Sequence of chain 1.B:
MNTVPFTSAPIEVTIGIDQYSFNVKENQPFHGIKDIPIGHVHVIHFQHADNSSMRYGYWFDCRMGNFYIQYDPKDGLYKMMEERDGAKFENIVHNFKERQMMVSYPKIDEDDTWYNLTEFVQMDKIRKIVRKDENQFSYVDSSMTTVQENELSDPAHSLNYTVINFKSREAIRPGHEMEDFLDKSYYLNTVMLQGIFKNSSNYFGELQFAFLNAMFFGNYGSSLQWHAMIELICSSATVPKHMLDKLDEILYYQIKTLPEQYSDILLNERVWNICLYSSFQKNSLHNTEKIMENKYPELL

The small molecule below binds the protein below.
Small molecule (SMILES): CCOC(=O)c1cn[nH]c1C(F)(F)F

Binding-site contacts:
Ligand atom C4 contacts residue PHE124 of chain 1.B at 3.6 Å (hydrophobic).
Ligand atom N contacts residue GLY213 of chain 1.B at 3.6 Å.
Ligand atom C5 contacts residue GLU214 of chain 1.B at 3.8 Å.
Ligand atom C3 contacts residue LYS129 of chain 1.B at 2.7 Å.
Ligand atom F contacts residue GLN126 of chain 1.B at 3.6 Å.
Ligand atom C contacts residue LYS129 of chain 1.B at 3.8 Å.
Ligand atom F1 contacts residue LYS129 of chain 1.B at 2.5 Å.
Ligand atom F2 contacts residue GLU214 of chain 1.B at 3.0 Å.
Ligand atom C1 contacts residue GLU214 of chain 1.B at 2.7 Å.
Ligand atom F contacts residue ILE130 of chain 1.B at 3.3 Å.
Ligand atom O contacts residue LYS129 of chain 1.B at 3.6 Å.
Ligand atom F contacts residue LYS129 of chain 1.B at 3.8 Å.
Ligand atom N1 contacts residue VAL125 of chain 1.B at 3.4 Å.
Ligand atom N1 contacts residue GLN126 of chain 1.B at 3.2 Å (h-bond).
Ligand atom F2 contacts residue PHE217 of chain 1.B at 3.7 Å.
Ligand atom C4 contacts residue ASN210 of chain 1.B at 3.3 Å.
Ligand atom O contacts residue ILE133 of chain 1.B at 3.6 Å.
Ligand atom F contacts residue PHE217 of chain 1.B at 3.7 Å.
Ligand atom O1 contacts residue LYS129 of chain 1.B at 3.4 Å.
Ligand atom C4 contacts residue LYS129 of chain 1.B at 2.9 Å.
Ligand atom N1 contacts residue LYS129 of chain 1.B at 3.3 Å.
Ligand atom N contacts residue LYS129 of chain 1.B at 3.5 Å.
Ligand atom C6 contacts residue LYS129 of chain 1.B at 3.1 Å.
Ligand atom C6 contacts residue ILE133 of chain 1.B at 3.7 Å (hydrophobic).
Ligand atom N contacts residue GLN126 of chain 1.B at 3.5 Å (h-bond).
Ligand atom O contacts residue GLU214 of chain 1.B at 3.4 Å (salt-bridge).
Ligand atom F contacts residue VAL125 of chain 1.B at 3.4 Å.
Ligand atom C6 contacts residue ILE130 of chain 1.B at 3.8 Å (hydrophobic).
Ligand atom C5 contacts residue LYS129 of chain 1.B at 2.7 Å.
Ligand atom C3 contacts residue ASN210 of chain 1.B at 3.6 Å.
Ligand atom C2 contacts residue ASN210 of chain 1.B at 3.4 Å.
Ligand atom N1 contacts residue PHE124 of chain 1.B at 3.2 Å (h-bond).
Ligand atom F2 contacts residue GLY213 of chain 1.B at 3.5 Å.
Ligand atom N1 contacts residue GLY213 of chain 1.B at 3.6 Å.
Ligand atom F2 contacts residue ILE133 of chain 1.B at 3.1 Å.
Ligand atom O1 contacts residue ASN210 of chain 1.B at 3.2 Å.
Ligand atom C2 contacts residue LYS129 of chain 1.B at 3.1 Å.
Ligand atom N contacts residue PHE124 of chain 1.B at 2.6 Å (h-bond).
Ligand atom F1 contacts residue ILE133 of chain 1.B at 3.2 Å.
Ligand atom F1 contacts residue ILE130 of chain 1.B at 2.8 Å.